Sequence of chain 1.A:
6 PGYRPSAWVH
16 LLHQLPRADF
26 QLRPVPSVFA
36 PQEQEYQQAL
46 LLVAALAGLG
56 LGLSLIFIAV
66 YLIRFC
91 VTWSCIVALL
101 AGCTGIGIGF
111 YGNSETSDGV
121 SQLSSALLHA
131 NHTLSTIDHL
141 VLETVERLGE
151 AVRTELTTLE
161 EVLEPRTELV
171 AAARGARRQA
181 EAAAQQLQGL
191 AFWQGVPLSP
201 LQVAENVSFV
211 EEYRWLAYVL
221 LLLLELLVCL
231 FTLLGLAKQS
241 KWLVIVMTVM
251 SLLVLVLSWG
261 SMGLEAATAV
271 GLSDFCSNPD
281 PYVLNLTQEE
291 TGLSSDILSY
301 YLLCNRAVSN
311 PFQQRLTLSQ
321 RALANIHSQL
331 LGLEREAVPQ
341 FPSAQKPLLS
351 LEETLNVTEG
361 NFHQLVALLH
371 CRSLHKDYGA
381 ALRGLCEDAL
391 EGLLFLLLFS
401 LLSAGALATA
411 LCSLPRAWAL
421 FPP

Binding-site contacts:
Ligand atom O4 contacts residue GLN314 of chain 1.B at 4.3 Å.
Ligand atom O5 contacts residue ASN356 of chain 1.A at 2.4 Å (h-bond).
Ligand atom C3 contacts residue GLN314 of chain 1.B at 3.8 Å.
Ligand atom C3 contacts residue ASN356 of chain 1.A at 3.8 Å.
Ligand atom C4 contacts residue GLN314 of chain 1.B at 4.3 Å.
Ligand atom N2 contacts residue GLU352 of chain 1.A at 3.8 Å.
Ligand atom N2 contacts residue ASN356 of chain 1.A at 2.9 Å (h-bond).
Ligand atom C5 contacts residue GLN314 of chain 1.B at 4.0 Å.
Ligand atom C8 contacts residue GLU352 of chain 1.A at 3.1 Å.
Ligand atom C2 contacts residue GLN314 of chain 1.B at 4.4 Å.
Ligand atom C6 contacts residue GLN313 of chain 1.B at 4.0 Å.
Ligand atom C5 contacts residue ASN356 of chain 1.A at 3.7 Å.
Ligand atom O7 contacts residue ASN356 of chain 1.A at 4.3 Å.
Ligand atom C4 contacts residue ASN356 of chain 1.A at 4.2 Å.
Ligand atom O7 contacts residue GLU352 of chain 1.A at 4.5 Å.
Ligand atom C7 contacts residue ASN356 of chain 1.A at 3.8 Å.
Ligand atom C2 contacts residue ASN356 of chain 1.A at 2.5 Å.
Ligand atom C1 contacts residue GLN314 of chain 1.B at 4.2 Å.
Ligand atom O6 contacts residue SER309 of chain 1.B at 4.4 Å.
Ligand atom O7 contacts residue GLU353 of chain 1.A at 4.1 Å.
Ligand atom C1 contacts residue ASN356 of chain 1.A at 1.4 Å.
Ligand atom C7 contacts residue GLU352 of chain 1.A at 3.7 Å.

The small molecule below binds the protein below.
Small molecule (SMILES): CC(=O)N[C@@H]1[C@@H](O)[C@H](O)[C@@H](CO)O[C@H]1O

Sequence of chain 1.B:
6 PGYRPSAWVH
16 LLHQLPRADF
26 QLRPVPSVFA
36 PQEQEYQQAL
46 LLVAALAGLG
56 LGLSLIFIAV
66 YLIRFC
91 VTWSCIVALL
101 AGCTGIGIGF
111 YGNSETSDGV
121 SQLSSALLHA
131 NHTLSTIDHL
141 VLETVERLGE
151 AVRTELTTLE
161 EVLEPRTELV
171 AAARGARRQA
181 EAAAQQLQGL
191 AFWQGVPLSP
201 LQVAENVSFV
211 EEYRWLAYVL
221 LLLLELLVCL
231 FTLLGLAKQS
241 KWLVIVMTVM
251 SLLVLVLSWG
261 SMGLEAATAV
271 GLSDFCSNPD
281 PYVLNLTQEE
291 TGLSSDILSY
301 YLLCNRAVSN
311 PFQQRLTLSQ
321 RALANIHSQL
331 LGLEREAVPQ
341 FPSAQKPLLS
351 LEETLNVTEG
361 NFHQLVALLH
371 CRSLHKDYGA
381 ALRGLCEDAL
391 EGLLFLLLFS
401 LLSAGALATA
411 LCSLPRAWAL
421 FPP